Binding-site contacts:
Ligand atom O2 contacts residue ASN455 of chain 2.B at 4.5 Å.
Ligand atom C7 contacts residue ASP454 of chain 2.B at 3.6 Å.
Ligand atom N2 contacts residue ASP454 of chain 2.B at 4.1 Å.
Ligand atom O6 contacts residue ASN455 of chain 2.B at 4.0 Å.
Ligand atom C8 contacts residue ASP454 of chain 2.B at 3.2 Å.
Ligand atom C4 contacts residue ASN455 of chain 2.B at 4.2 Å.
Ligand atom C2 contacts residue ASN455 of chain 2.B at 3.0 Å.
Ligand atom O5 contacts residue ASN455 of chain 2.B at 2.0 Å (h-bond).
Ligand atom O7 contacts residue LYS427 of chain 2.B at 3.6 Å.
Ligand atom C7 contacts residue LYS427 of chain 2.B at 4.1 Å.
Ligand atom C1 contacts residue ASN455 of chain 2.B at 1.6 Å.
Ligand atom N2 contacts residue ASN455 of chain 2.B at 3.7 Å.
Ligand atom C3 contacts residue ASN455 of chain 2.B at 4.0 Å.
Ligand atom C5 contacts residue ASN455 of chain 2.B at 3.2 Å.
Ligand atom C6 contacts residue ASN455 of chain 2.B at 4.2 Å.
Ligand atom O7 contacts residue ASP454 of chain 2.B at 4.1 Å.

Sequence of chain 2.B:
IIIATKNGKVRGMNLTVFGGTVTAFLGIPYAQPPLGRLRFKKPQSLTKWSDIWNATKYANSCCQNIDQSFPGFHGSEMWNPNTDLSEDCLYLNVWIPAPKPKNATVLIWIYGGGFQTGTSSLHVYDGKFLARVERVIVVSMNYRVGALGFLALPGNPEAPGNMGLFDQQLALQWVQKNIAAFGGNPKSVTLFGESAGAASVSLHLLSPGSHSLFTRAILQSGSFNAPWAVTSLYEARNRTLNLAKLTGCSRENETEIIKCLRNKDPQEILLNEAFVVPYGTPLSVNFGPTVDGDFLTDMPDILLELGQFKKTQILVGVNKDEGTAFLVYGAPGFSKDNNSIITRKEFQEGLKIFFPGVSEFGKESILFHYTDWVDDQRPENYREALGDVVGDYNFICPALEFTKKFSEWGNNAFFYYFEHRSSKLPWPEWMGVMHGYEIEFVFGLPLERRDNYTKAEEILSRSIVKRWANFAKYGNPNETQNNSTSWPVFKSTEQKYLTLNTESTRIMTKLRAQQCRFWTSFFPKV

This small molecule binds to this protein.
Small molecule (SMILES): CC(=O)N[C@H]1[C@H](O[C@H]2[C@H](O)[C@@H](NC(C)=O)CO[C@@H]2CO[C@H]2O[C@@H](C)[C@@H](O)[C@@H](O)[C@@H]2O)O[C@H](CO)[C@@H](O)[C@@H]1O